Binding-site contacts:
Ligand atom OD1 contacts residue GLY667 of chain 42.X at 3.3 Å (h-bond).
Ligand atom ND2 contacts residue THR49 of chain 42.V at 3.9 Å.
Ligand atom N contacts residue ARG666 of chain 42.X at 3.4 Å (salt-bridge).
Ligand atom OD1 contacts residue ARG666 of chain 42.X at 3.7 Å.
Ligand atom CB contacts residue ASN47 of chain 42.V at 3.7 Å.
Ligand atom CG contacts residue GLU911 of chain 42.X at 3.5 Å.
Ligand atom CB contacts residue GLY42 of chain 42.V at 3.7 Å.
Ligand atom CG2 contacts residue TYR636 of chain 42.X at 3.8 Å (hydrophobic).
Ligand atom O contacts residue GLY42 of chain 42.V at 3.5 Å.
Ligand atom CB contacts residue ALA874 of chain 42.X at 3.9 Å (hydrophobic).
Ligand atom CA contacts residue ARG666 of chain 42.X at 3.6 Å.
Ligand atom O contacts residue ASN634 of chain 42.X at 3.0 Å (h-bond).
Ligand atom CD1 contacts residue ARG33 of chain 42.V at 3.8 Å.
Ligand atom CD1 contacts residue SER21 of chain 42.V at 3.4 Å.
Ligand atom O contacts residue ASN43 of chain 42.V at 3.6 Å.
Ligand atom O contacts residue ALA874 of chain 42.X at 3.7 Å.
Ligand atom N contacts residue ALA874 of chain 42.X at 3.8 Å.
Ligand atom OG contacts residue ARG46 of chain 42.V at 3.2 Å.
Ligand atom N contacts residue ARG46 of chain 42.V at 3.9 Å.
Ligand atom CD2 contacts residue ALA20 of chain 42.V at 3.8 Å (hydrophobic).
Ligand atom OD2 contacts residue GLU911 of chain 42.X at 3.4 Å (salt-bridge).
Ligand atom OD1 contacts residue ASN634 of chain 42.X at 3.2 Å (h-bond).
Ligand atom CB contacts residue GLU911 of chain 42.X at 3.6 Å.
Ligand atom CG contacts residue ASN634 of chain 42.X at 3.9 Å.
Ligand atom C contacts residue ASN634 of chain 42.X at 3.8 Å.
Ligand atom CB contacts residue ARG666 of chain 42.X at 3.9 Å.
Ligand atom C contacts residue ARG666 of chain 42.X at 3.7 Å.
Ligand atom OG contacts residue PHE45 of chain 42.V at 3.3 Å (h-bond).
Ligand atom CD1 contacts residue ARG666 of chain 42.X at 3.9 Å.
Ligand atom N contacts residue SER871 of chain 42.X at 3.6 Å.
Ligand atom N contacts residue GLY42 of chain 42.V at 3.5 Å (h-bond).
Ligand atom CE1 contacts residue ARG46 of chain 42.V at 3.7 Å.
Ligand atom CB contacts residue PHE913 of chain 42.X at 3.9 Å (hydrophobic).
Ligand atom N contacts residue GLY873 of chain 42.X at 3.8 Å.
Ligand atom OD2 contacts residue GLY667 of chain 42.X at 3.7 Å.
Ligand atom CG contacts residue GLY667 of chain 42.X at 3.7 Å.
Ligand atom O contacts residue ARG46 of chain 42.V at 3.9 Å.
Ligand atom N contacts residue ARG666 of chain 42.X at 3.4 Å.
Ligand atom CD1 contacts residue ARG46 of chain 42.V at 3.9 Å.
Ligand atom OD2 contacts residue PRO864 of chain 42.X at 3.6 Å.

Sequence of chain 42.X:
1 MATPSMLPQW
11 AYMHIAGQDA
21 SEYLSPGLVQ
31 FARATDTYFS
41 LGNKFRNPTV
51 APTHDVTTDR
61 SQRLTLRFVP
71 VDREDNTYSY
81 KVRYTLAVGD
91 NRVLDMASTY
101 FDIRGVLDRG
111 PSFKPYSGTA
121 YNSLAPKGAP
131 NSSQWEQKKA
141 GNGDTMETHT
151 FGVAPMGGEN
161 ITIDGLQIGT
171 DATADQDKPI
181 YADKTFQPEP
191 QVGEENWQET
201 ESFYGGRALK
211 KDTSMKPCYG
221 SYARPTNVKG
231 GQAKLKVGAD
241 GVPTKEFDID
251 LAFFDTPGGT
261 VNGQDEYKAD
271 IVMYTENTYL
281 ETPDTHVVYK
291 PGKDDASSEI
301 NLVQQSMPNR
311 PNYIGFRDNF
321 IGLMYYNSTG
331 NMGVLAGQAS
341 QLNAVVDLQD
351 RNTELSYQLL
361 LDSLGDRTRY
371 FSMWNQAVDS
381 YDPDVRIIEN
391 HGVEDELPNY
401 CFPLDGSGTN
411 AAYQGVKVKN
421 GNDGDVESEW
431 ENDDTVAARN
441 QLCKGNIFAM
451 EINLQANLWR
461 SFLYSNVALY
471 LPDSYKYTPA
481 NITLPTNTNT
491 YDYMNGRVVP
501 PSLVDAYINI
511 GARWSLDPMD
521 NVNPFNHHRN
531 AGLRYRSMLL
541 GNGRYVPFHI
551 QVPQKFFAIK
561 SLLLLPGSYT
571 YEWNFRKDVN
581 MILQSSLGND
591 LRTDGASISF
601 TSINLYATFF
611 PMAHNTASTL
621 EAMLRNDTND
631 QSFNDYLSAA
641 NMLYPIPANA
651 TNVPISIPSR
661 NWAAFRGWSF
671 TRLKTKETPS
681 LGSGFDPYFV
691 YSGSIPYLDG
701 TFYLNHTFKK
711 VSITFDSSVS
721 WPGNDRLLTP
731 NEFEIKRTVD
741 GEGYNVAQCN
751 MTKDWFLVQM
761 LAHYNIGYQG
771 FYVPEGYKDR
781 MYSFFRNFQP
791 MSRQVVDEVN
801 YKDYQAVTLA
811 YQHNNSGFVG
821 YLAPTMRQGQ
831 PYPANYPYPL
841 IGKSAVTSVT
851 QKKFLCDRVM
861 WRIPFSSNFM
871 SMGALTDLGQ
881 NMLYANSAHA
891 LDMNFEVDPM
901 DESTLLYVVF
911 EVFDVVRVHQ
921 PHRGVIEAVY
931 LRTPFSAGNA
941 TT

Sequence of chain 42.V:
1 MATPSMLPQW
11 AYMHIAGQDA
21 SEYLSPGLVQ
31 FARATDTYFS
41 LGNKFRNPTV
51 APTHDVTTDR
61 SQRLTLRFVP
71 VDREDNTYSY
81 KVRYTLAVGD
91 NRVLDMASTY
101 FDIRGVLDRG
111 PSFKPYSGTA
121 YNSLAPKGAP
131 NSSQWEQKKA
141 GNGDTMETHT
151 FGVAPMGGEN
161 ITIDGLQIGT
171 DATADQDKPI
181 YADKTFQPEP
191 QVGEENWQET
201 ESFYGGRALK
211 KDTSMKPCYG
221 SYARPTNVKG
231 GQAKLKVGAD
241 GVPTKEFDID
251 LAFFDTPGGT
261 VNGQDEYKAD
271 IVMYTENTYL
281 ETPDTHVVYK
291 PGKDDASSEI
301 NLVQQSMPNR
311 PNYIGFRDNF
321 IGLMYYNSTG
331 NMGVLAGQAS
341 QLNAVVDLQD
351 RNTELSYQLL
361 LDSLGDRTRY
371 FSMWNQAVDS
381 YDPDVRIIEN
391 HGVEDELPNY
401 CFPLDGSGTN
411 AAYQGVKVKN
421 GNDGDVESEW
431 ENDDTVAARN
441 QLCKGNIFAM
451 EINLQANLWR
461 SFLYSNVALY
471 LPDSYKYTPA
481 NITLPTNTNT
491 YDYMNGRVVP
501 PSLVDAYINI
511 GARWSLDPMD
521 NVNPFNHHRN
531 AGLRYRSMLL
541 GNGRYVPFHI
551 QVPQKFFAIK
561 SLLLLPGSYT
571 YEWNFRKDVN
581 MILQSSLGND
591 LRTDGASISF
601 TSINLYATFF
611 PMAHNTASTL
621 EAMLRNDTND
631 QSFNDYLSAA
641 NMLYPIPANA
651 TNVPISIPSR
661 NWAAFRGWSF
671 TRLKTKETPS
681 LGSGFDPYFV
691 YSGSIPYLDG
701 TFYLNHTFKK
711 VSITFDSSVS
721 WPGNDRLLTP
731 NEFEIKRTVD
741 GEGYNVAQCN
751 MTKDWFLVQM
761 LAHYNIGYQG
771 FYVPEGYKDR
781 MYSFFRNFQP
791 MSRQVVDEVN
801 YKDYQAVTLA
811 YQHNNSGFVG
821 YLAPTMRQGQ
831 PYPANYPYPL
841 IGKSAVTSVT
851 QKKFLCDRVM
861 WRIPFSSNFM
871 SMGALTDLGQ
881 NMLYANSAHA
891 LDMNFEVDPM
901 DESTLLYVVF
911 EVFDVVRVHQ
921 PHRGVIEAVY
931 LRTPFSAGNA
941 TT

A protein and the small-molecule ligand that binds it are described below.
Small molecule (SMILES): CC[C@H](C)[C@H](NC(=O)[C@@H](N)CC(=O)O)C(=O)N[C@@H](CC(N)=O)C(=O)N[C@@H](Cc1ccccc1)C(=O)N[C@@H](CO)C(=O)N[C@@H](CO)C(=O)N[C@H](C=O)CC(C)C